This protein binds this small molecule.
Small molecule (SMILES): CCCCCCCCCCO[C@@H]1O[C@H](CO)[C@@H](O[C@H]2O[C@H](CO)[C@@H](O)[C@H](O)[C@H]2O)[C@H](O)[C@H]1O

Sequence of chain 1.Q:
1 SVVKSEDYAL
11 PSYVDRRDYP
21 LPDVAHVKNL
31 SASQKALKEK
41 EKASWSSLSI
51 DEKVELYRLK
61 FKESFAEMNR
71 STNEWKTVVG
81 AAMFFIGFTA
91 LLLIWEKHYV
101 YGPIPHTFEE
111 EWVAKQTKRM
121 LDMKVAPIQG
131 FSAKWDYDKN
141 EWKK

Sequence of chain 1.N:
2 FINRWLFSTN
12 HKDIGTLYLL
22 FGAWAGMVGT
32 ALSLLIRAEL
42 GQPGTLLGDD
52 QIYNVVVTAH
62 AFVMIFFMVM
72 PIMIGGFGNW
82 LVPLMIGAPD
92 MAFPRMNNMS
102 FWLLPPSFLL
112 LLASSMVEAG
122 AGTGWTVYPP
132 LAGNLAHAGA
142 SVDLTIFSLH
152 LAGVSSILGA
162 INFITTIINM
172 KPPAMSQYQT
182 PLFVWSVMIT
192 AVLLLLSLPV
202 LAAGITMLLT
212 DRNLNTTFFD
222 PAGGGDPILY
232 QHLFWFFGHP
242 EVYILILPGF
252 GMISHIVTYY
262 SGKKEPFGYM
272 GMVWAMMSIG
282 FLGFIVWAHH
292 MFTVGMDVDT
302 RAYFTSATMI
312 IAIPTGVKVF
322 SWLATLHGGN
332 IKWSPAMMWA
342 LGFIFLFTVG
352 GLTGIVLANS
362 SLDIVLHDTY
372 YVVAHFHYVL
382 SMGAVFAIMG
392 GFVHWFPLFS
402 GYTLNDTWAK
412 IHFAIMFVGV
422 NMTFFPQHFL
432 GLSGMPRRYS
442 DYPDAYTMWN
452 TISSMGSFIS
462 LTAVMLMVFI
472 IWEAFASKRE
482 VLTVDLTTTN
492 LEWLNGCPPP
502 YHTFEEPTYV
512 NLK

Sequence of chain 1.X:
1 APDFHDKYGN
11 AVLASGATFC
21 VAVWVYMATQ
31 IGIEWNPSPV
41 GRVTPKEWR

Binding-site contacts:
Ligand atom C40 contacts residue CYS20 of chain 1.X at 4.2 Å (hydrophobic).
Ligand atom C31 contacts residue DMU1 of chain 1.WF at 4.2 Å.
Ligand atom C37 contacts residue TRP24 of chain 1.X at 4.2 Å (hydrophobic).
Ligand atom C43 contacts residue ILE460 of chain 1.N at 4.5 Å (hydrophobic).
Ligand atom C22 contacts residue VAL21 of chain 1.X at 4.3 Å (hydrophobic).
Ligand atom C25 contacts residue DMU1 of chain 1.WF at 4.2 Å.
Ligand atom C43 contacts residue ILE86 of chain 1.Q at 3.8 Å (hydrophobic).
Ligand atom C18 contacts residue VAL25 of chain 1.X at 4.4 Å (hydrophobic).
Ligand atom C22 contacts residue DMU1 of chain 1.WF at 3.8 Å.
Ligand atom C43 contacts residue TRP24 of chain 1.X at 3.9 Å (hydrophobic).
Ligand atom C34 contacts residue TRP24 of chain 1.X at 3.8 Å (hydrophobic).
Ligand atom C22 contacts residue VAL25 of chain 1.X at 3.5 Å (hydrophobic).
Ligand atom C18 contacts residue DMU1 of chain 1.WF at 4.2 Å.
Ligand atom C28 contacts residue VAL21 of chain 1.X at 4.4 Å (hydrophobic).
Ligand atom C28 contacts residue DMU1 of chain 1.WF at 4.2 Å.
Ligand atom C40 contacts residue ILE86 of chain 1.Q at 3.9 Å (hydrophobic).
Ligand atom C28 contacts residue VAL25 of chain 1.X at 4.3 Å (hydrophobic).
Ligand atom C40 contacts residue TRP24 of chain 1.X at 3.8 Å (hydrophobic).
Ligand atom C43 contacts residue MET423 of chain 1.N at 3.6 Å (hydrophobic).